Binding-site contacts:
Ligand atom C2 contacts residue ASN154 of chain 18.B at 2.4 Å.
Ligand atom C4 contacts residue ASN154 of chain 18.B at 4.2 Å.
Ligand atom C7 contacts residue ASN154 of chain 18.B at 3.3 Å.
Ligand atom C4 contacts residue HIS104 of chain 18.A at 4.4 Å.
Ligand atom C1 contacts residue HIS104 of chain 18.A at 3.2 Å.
Ligand atom C6 contacts residue HIS104 of chain 18.A at 3.2 Å.
Ligand atom O5 contacts residue HIS104 of chain 18.A at 3.0 Å (h-bond).
Ligand atom O5 contacts residue ASN154 of chain 18.B at 2.4 Å (h-bond).
Ligand atom O7 contacts residue ASN154 of chain 18.B at 3.3 Å (h-bond).
Ligand atom C1 contacts residue ASN154 of chain 18.B at 1.4 Å.
Ligand atom N2 contacts residue ASN154 of chain 18.B at 2.9 Å (h-bond).
Ligand atom C8 contacts residue ASN154 of chain 18.B at 3.4 Å.
Ligand atom C8 contacts residue HIS104 of chain 18.A at 4.0 Å.
Ligand atom C3 contacts residue ASN154 of chain 18.B at 3.8 Å.
Ligand atom C5 contacts residue HIS104 of chain 18.A at 3.1 Å.
Ligand atom C5 contacts residue ASN154 of chain 18.B at 3.7 Å.

Sequence of chain 18.A:
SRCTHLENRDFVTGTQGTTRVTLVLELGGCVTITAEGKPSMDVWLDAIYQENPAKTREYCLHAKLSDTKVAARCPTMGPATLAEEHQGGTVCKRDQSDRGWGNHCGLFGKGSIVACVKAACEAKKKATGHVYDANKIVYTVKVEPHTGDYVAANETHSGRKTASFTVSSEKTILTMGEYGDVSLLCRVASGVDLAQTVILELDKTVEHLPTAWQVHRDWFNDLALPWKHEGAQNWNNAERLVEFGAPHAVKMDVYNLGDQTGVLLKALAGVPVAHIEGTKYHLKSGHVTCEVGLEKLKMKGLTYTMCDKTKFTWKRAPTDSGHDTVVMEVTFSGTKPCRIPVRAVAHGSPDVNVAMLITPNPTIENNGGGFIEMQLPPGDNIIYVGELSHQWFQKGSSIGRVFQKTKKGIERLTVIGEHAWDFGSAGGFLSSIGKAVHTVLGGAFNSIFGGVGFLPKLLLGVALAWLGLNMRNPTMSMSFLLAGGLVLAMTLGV

The small molecule below binds the protein below.
Small molecule (SMILES): CC(=O)N[C@H]1[C@H](O[C@H]2[C@H](O)[C@@H](NC(C)=O)CO[C@@H]2CO[C@@H]2O[C@@H](C)[C@@H](O)[C@@H](O)[C@@H]2O)O[C@H](CO)[C@@H](O)[C@@H]1O

Sequence of chain 18.B:
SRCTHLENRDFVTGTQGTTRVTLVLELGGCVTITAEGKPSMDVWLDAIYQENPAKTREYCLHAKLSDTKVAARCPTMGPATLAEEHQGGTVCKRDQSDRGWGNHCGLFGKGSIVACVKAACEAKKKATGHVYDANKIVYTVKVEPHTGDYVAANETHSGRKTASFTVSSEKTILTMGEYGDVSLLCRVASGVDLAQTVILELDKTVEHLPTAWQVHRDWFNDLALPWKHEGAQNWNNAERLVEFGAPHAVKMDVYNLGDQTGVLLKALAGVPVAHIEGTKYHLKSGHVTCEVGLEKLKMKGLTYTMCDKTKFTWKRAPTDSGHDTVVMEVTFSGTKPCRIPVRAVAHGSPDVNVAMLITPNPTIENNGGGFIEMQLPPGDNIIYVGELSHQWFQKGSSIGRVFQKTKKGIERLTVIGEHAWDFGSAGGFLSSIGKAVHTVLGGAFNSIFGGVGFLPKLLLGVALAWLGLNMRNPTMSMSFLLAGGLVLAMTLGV